Sequence of chain 1.B:
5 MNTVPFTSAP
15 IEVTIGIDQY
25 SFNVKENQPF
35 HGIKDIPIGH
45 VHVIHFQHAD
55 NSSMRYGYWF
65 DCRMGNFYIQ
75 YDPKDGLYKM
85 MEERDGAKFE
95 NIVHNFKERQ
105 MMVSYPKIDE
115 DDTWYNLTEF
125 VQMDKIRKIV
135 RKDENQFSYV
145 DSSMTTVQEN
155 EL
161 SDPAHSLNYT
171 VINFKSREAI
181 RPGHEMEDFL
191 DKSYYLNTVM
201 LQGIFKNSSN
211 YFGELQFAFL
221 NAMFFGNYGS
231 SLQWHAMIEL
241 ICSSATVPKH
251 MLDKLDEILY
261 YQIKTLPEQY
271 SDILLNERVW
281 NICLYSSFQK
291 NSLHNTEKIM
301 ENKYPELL

Binding-site contacts:
Ligand atom C6 contacts residue LYS129 of chain 1.B at 4.2 Å.
Ligand atom C2 contacts residue GLU214 of chain 1.B at 3.4 Å.
Ligand atom O1 contacts residue TYR169 of chain 1.B at 3.8 Å.
Ligand atom C5 contacts residue PHE205 of chain 1.B at 4.5 Å (hydrophobic).
Ligand atom C7 contacts residue PHE205 of chain 1.B at 4.1 Å (hydrophobic).
Ligand atom C7 contacts residue LYS129 of chain 1.B at 4.4 Å.
Ligand atom N1 contacts residue ILE204 of chain 1.B at 4.2 Å.
Ligand atom O contacts residue ASN210 of chain 1.B at 3.8 Å.
Ligand atom O1 contacts residue THR170 of chain 1.B at 3.0 Å (h-bond).
Ligand atom C contacts residue LYS132 of chain 1.B at 3.6 Å.
Ligand atom N1 contacts residue THR170 of chain 1.B at 4.4 Å.
Ligand atom C7 contacts residue ASN210 of chain 1.B at 4.5 Å.
Ligand atom C6 contacts residue PHE205 of chain 1.B at 3.7 Å (hydrophobic).
Ligand atom C4 contacts residue ILE204 of chain 1.B at 3.6 Å (hydrophobic).
Ligand atom O contacts residue PHE205 of chain 1.B at 4.3 Å.
Ligand atom O1 contacts residue ASN168 of chain 1.B at 3.7 Å.
Ligand atom C contacts residue ILE133 of chain 1.B at 4.2 Å (hydrophobic).
Ligand atom C3 contacts residue THR170 of chain 1.B at 3.4 Å.
Ligand atom C contacts residue ARG135 of chain 1.B at 4.5 Å.
Ligand atom C3 contacts residue GLU214 of chain 1.B at 3.4 Å.
Ligand atom C5 contacts residue ILE204 of chain 1.B at 3.2 Å (hydrophobic).
Ligand atom C3 contacts residue PHE205 of chain 1.B at 3.7 Å (hydrophobic).
Ligand atom C contacts residue ASN168 of chain 1.B at 3.2 Å.
Ligand atom C2 contacts residue THR170 of chain 1.B at 2.8 Å.
Ligand atom N contacts residue ASN168 of chain 1.B at 3.1 Å (h-bond).
Ligand atom O contacts residue LYS129 of chain 1.B at 3.9 Å.
Ligand atom O1 contacts residue GLU214 of chain 1.B at 2.5 Å (salt-bridge).
Ligand atom C1 contacts residue ASN168 of chain 1.B at 4.3 Å.
Ligand atom N1 contacts residue PHE205 of chain 1.B at 4.3 Å.
Ligand atom C1 contacts residue GLU214 of chain 1.B at 4.3 Å.
Ligand atom C6 contacts residue ILE204 of chain 1.B at 4.0 Å (hydrophobic).
Ligand atom C1 contacts residue THR170 of chain 1.B at 4.1 Å.

This small molecule binds to this protein.
Small molecule (SMILES): CNC[C@H](O)CN1CCCC1=O